Sequence of chain 21.C:
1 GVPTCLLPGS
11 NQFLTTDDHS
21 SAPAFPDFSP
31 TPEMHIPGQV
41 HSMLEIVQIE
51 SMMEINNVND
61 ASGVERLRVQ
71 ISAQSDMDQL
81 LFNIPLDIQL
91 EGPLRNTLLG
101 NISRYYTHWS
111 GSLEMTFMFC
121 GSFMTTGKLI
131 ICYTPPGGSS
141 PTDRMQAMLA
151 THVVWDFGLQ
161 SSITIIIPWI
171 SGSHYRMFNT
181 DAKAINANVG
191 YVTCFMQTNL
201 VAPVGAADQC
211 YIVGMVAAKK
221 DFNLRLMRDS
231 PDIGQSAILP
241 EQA

Sequence of chain 21.A:
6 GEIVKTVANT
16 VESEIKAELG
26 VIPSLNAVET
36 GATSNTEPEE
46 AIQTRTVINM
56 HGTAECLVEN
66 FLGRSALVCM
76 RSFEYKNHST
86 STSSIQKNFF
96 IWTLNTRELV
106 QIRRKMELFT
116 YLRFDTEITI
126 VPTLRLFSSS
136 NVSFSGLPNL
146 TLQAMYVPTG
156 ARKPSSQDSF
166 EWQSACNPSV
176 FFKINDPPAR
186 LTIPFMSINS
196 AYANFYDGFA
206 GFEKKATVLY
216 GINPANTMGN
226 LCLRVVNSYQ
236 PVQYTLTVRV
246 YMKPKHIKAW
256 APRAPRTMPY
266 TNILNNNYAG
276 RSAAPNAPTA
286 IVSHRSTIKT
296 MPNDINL

This small molecule binds to this protein.
Small molecule (SMILES): Cc1cc(CCCCCCCOc2ccc(C3=NCCO3)cc2)on1

Binding-site contacts:
Ligand atom C4A contacts residue LEU186 of chain 21.A at 3.9 Å (hydrophobic).
Ligand atom C3B contacts residue LEU226 of chain 21.A at 3.5 Å (hydrophobic).
Ligand atom C4A contacts residue PRO173 of chain 21.A at 3.3 Å (hydrophobic).
Ligand atom O1A contacts residue ALA149 of chain 21.A at 3.7 Å.
Ligand atom C2C contacts residue THR101 of chain 21.A at 3.8 Å.
Ligand atom C1C contacts residue TYR197 of chain 21.A at 3.7 Å (hydrophobic).
Ligand atom C7C contacts residue LEU99 of chain 21.A at 3.5 Å (hydrophobic).
Ligand atom O1B contacts residue LEU99 of chain 21.A at 3.1 Å.
Ligand atom C2A contacts residue LEU186 of chain 21.A at 3.7 Å (hydrophobic).
Ligand atom C6C contacts residue TRP97 of chain 21.A at 3.9 Å (hydrophobic).
Ligand atom C3 contacts residue TYR197 of chain 21.A at 3.7 Å (hydrophobic).
Ligand atom C5B contacts residue ILE188 of chain 21.A at 3.6 Å (hydrophobic).
Ligand atom C7C contacts residue ILE123 of chain 21.A at 3.5 Å (hydrophobic).
Ligand atom N2 contacts residue ASN221 of chain 21.A at 3.9 Å.
Ligand atom C6B contacts residue ILE188 of chain 21.A at 3.7 Å (hydrophobic).
Ligand atom N3A contacts residue TYR151 of chain 21.A at 3.3 Å.
Ligand atom C5 contacts residue TYR197 of chain 21.A at 3.8 Å (hydrophobic).
Ligand atom C2B contacts residue LEU226 of chain 21.A at 3.6 Å (hydrophobic).
Ligand atom C4B contacts residue LEU226 of chain 21.A at 3.9 Å (hydrophobic).
Ligand atom O1A contacts residue LEU226 of chain 21.A at 3.8 Å.
Ligand atom C31 contacts residue TYR197 of chain 21.A at 3.7 Å (hydrophobic).
Ligand atom O1B contacts residue TRP97 of chain 21.A at 3.6 Å.
Ligand atom C1B contacts residue LEU99 of chain 21.A at 3.9 Å (hydrophobic).
Ligand atom C5A contacts residue ALA149 of chain 21.A at 3.2 Å (hydrophobic).
Ligand atom C6C contacts residue ILE123 of chain 21.A at 3.6 Å (hydrophobic).
Ligand atom C4A contacts residue TYR151 of chain 21.A at 3.8 Å (hydrophobic).
Ligand atom O1 contacts residue TYR197 of chain 21.A at 3.9 Å.
Ligand atom C4C contacts residue THR121 of chain 21.A at 3.7 Å.
Ligand atom C5A contacts residue LEU186 of chain 21.A at 3.6 Å (hydrophobic).
Ligand atom O1A contacts residue LEU186 of chain 21.A at 3.7 Å.
Ligand atom O1 contacts residue MET223 of chain 21.A at 3.6 Å (h-bond).
Ligand atom C5C contacts residue LEU99 of chain 21.A at 3.6 Å (hydrophobic).
Ligand atom C2B contacts residue ILE123 of chain 21.A at 3.5 Å (hydrophobic).
Ligand atom C5C contacts residue THR101 of chain 21.A at 3.7 Å.
Ligand atom C5A contacts residue VAL175 of chain 21.A at 3.9 Å (hydrophobic).
Ligand atom C3B contacts residue ILE123 of chain 21.A at 3.9 Å (hydrophobic).
Ligand atom C6C contacts residue LEU99 of chain 21.A at 3.6 Å (hydrophobic).
Ligand atom C31 contacts residue ASN199 of chain 21.A at 3.4 Å.
Ligand atom C4 contacts residue TYR197 of chain 21.A at 3.6 Å (hydrophobic).
Ligand atom C5A contacts residue PRO173 of chain 21.A at 3.5 Å (hydrophobic).